Binding-site contacts:
Ligand atom O24 contacts residue THR238 of chain 1.A at 2.6 Å (h-bond).
Ligand atom C18 contacts residue ASP38 of chain 1.A at 3.5 Å.
Ligand atom C27 contacts residue ILE116 of chain 1.A at 3.6 Å (hydrophobic).
Ligand atom N20 contacts residue GLY40 of chain 1.A at 3.0 Å (h-bond).
Ligand atom C39 contacts residue GLY40 of chain 1.A at 3.2 Å.
Ligand atom C12 contacts residue GLN79 of chain 1.A at 3.6 Å.
Ligand atom O15 contacts residue GLN79 of chain 1.A at 3.3 Å (h-bond).
Ligand atom O21 contacts residue TYR77 of chain 1.A at 3.4 Å.
Ligand atom C32 contacts residue GLY17 of chain 1.A at 2.4 Å.
Ligand atom C37 contacts residue GLY40 of chain 1.A at 3.4 Å.
Ligand atom O13 contacts residue THR238 of chain 1.A at 3.6 Å (h-bond).
Ligand atom C10 contacts residue GLN79 of chain 1.A at 3.4 Å.
Ligand atom C37 contacts residue ASP234 of chain 1.A at 3.4 Å.
Ligand atom C22 contacts residue ASP38 of chain 1.A at 3.4 Å.
Ligand atom N20 contacts residue ASP234 of chain 1.A at 2.7 Å (salt-bridge).
Ligand atom O21 contacts residue GLY40 of chain 1.A at 3.5 Å (h-bond).
Ligand atom C22 contacts residue GLY236 of chain 1.A at 3.5 Å.
Ligand atom C3 contacts residue GLY236 of chain 1.A at 3.2 Å.
Ligand atom C43 contacts residue THR78 of chain 1.A at 3.4 Å.
Ligand atom O14 contacts residue ARG241 of chain 1.A at 3.0 Å.
Ligand atom C41 contacts residue PRO76 of chain 1.A at 3.5 Å (hydrophobic).
Ligand atom O15 contacts residue THR78 of chain 1.A at 3.2 Å (h-bond).
Ligand atom N16 contacts residue GLY236 of chain 1.A at 3.0 Å (h-bond).
Ligand atom C31 contacts residue GLY17 of chain 1.A at 2.7 Å.
Ligand atom C28 contacts residue ILE116 of chain 1.A at 3.5 Å (hydrophobic).
Ligand atom C4 contacts residue THR237 of chain 1.A at 3.6 Å.
Ligand atom O14 contacts residue SER331 of chain 1.A at 3.2 Å (h-bond).
Ligand atom C32 contacts residue GLN18 of chain 1.A at 3.3 Å.
Ligand atom C31 contacts residue GLN18 of chain 1.A at 3.4 Å.
Ligand atom O34 contacts residue GLY236 of chain 1.A at 3.5 Å (h-bond).
Ligand atom C42 contacts residue THR78 of chain 1.A at 3.6 Å.
Ligand atom C35 contacts residue LEU36 of chain 1.A at 3.1 Å (hydrophobic).
Ligand atom C35 contacts residue GLY236 of chain 1.A at 3.5 Å.
Ligand atom O21 contacts residue ASP38 of chain 1.A at 2.6 Å (salt-bridge).
Ligand atom O14 contacts residue ASN239 of chain 1.A at 3.2 Å (h-bond).
Ligand atom C5 contacts residue THR237 of chain 1.A at 3.6 Å.
Ligand atom O13 contacts residue ASN239 of chain 1.A at 3.1 Å (h-bond).
Ligand atom C19 contacts residue ASP234 of chain 1.A at 3.2 Å.
Ligand atom O15 contacts residue TYR77 of chain 1.A at 3.4 Å.
Ligand atom O21 contacts residue SER41 of chain 1.A at 3.6 Å.

A protein and the small-molecule ligand that binds it are described below.
Small molecule (SMILES): CC(C)c1cccc(CNC[C@@H](O)[C@@H]2COC/C=C/C[C@@H](c3ccccc3)NC(=O)c3cc(cc(N(C)S(C)(=O)=O)c3)C(=O)N2)c1

Sequence of chain 1.A:
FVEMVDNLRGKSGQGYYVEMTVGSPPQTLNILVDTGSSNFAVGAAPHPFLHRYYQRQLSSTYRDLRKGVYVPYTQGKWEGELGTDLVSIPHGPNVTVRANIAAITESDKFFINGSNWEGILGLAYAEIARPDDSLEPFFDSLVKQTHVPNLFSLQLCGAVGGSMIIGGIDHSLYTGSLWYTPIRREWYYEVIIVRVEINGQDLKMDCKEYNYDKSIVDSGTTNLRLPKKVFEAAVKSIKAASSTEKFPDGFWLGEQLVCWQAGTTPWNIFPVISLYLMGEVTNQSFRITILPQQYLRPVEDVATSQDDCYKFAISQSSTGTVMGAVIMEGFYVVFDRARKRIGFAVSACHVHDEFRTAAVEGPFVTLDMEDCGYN